Sequence of chain 1.F:
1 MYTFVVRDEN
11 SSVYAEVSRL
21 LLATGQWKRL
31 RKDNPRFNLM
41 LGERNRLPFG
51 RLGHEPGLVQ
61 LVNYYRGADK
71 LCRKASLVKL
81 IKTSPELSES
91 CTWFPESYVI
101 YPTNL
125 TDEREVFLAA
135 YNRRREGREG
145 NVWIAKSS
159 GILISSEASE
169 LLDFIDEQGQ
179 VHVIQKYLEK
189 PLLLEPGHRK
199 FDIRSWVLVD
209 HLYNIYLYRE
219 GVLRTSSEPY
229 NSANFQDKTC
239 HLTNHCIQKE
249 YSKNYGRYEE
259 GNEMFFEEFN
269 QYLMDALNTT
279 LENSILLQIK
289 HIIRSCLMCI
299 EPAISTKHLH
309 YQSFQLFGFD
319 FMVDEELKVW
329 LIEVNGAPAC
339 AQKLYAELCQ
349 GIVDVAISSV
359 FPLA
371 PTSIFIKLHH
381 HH

This protein binds this small molecule.
Small molecule (SMILES): Nc1ncnc2c1ncn2[C@@H]1O[C@H](CO[P](=O)(O)O[P](=O)(O)CP(=O)(O)O)[C@@H](O)[C@H]1O

Binding-site contacts:
Ligand atom C3B contacts residue ASN242 of chain 1.F at 3.2 Å.
Ligand atom O2A contacts residue LYS74 of chain 1.F at 3.5 Å.
Ligand atom C2 contacts residue LYS198 of chain 1.F at 3.4 Å.
Ligand atom C8 contacts residue ILE148 of chain 1.F at 3.7 Å (hydrophobic).
Ligand atom N7 contacts residue LYS150 of chain 1.F at 2.9 Å (salt-bridge).
Ligand atom O1B contacts residue LYS74 of chain 1.F at 3.2 Å (salt-bridge).
Ligand atom O2' contacts residue THR241 of chain 1.F at 3.4 Å (h-bond).
Ligand atom O2' contacts residue HIS239 of chain 1.F at 3.5 Å (h-bond).
Ligand atom O2G contacts residue GLU331 of chain 1.F at 3.2 Å (salt-bridge).
Ligand atom C3' contacts residue THR241 of chain 1.F at 3.5 Å.
Ligand atom C5' contacts residue ASN242 of chain 1.F at 3.1 Å.
Ligand atom PG contacts residue MG1 of chain 1.V at 3.6 Å.
Ligand atom O2' contacts residue LYS198 of chain 1.F at 3.6 Å.
Ligand atom O3G contacts residue MG1 of chain 1.V at 2.0 Å.
Ligand atom N7 contacts residue ILE148 of chain 1.F at 3.6 Å.
Ligand atom N1 contacts residue TYR185 of chain 1.F at 3.6 Å.
Ligand atom O2G contacts residue ASP318 of chain 1.F at 2.0 Å (salt-bridge).
Ligand atom PB contacts residue MG1 of chain 1.V at 3.5 Å.
Ligand atom N6 contacts residue GLN183 of chain 1.F at 2.9 Å (h-bond).
Ligand atom PG contacts residue ASP318 of chain 1.F at 3.4 Å.
Ligand atom O3G contacts residue ASN333 of chain 1.F at 2.7 Å (h-bond).
Ligand atom N3 contacts residue LYS198 of chain 1.F at 2.9 Å (salt-bridge).
Ligand atom O3' contacts residue THR241 of chain 1.F at 2.1 Å (h-bond).
Ligand atom O1B contacts residue GLU331 of chain 1.F at 2.6 Å (salt-bridge).
Ligand atom N3 contacts residue TYR185 of chain 1.F at 3.6 Å.
Ligand atom C8 contacts residue LYS150 of chain 1.F at 3.4 Å.
Ligand atom N6 contacts residue LYS184 of chain 1.F at 2.6 Å (salt-bridge).
Ligand atom O3G contacts residue GLU331 of chain 1.F at 2.2 Å (salt-bridge).
Ligand atom O3' contacts residue ASP200 of chain 1.F at 3.7 Å.
Ligand atom C2 contacts residue LEU186 of chain 1.F at 3.5 Å (hydrophobic).
Ligand atom N6 contacts residue ILE148 of chain 1.F at 3.7 Å.
Ligand atom C6 contacts residue LYS184 of chain 1.F at 3.6 Å.
Ligand atom C2 contacts residue TYR185 of chain 1.F at 3.6 Å (hydrophobic).
Ligand atom O1G contacts residue ARG222 of chain 1.F at 3.5 Å (salt-bridge).
Ligand atom PG contacts residue GLU331 of chain 1.F at 3.2 Å.
Ligand atom C4' contacts residue ASN242 of chain 1.F at 3.8 Å.
Ligand atom N7 contacts residue GLN183 of chain 1.F at 3.4 Å (h-bond).
Ligand atom N1 contacts residue LEU186 of chain 1.F at 3.0 Å (h-bond).
Ligand atom O1B contacts residue MG1 of chain 1.V at 2.4 Å.
Ligand atom O2A contacts residue LYS150 of chain 1.F at 3.1 Å (salt-bridge).